Binding-site contacts:
Ligand atom C19 contacts residue ILE172 of chain 2.E at 4.2 Å (hydrophobic).
Ligand atom O contacts residue NAP1 of chain 2.O at 3.2 Å (h-bond).
Ligand atom C10 contacts residue VAL220 of chain 2.E at 4.2 Å (hydrophobic).
Ligand atom C17 contacts residue ASP166 of chain 2.E at 3.9 Å.
Ligand atom C13 contacts residue LEU212 of chain 2.E at 4.3 Å (hydrophobic).
Ligand atom C5 contacts residue VAL208 of chain 2.E at 3.5 Å (hydrophobic).
Ligand atom N2 contacts residue ASP166 of chain 2.E at 3.8 Å.
Ligand atom C20 contacts residue TRP169 of chain 2.E at 3.8 Å (hydrophobic).
Ligand atom C5 contacts residue NAP1 of chain 2.O at 3.4 Å.
Ligand atom C13 contacts residue VAL208 of chain 2.E at 4.3 Å (hydrophobic).
Ligand atom C10 contacts residue ALA223 of chain 2.E at 3.4 Å (hydrophobic).
Ligand atom C10 contacts residue ALA219 of chain 2.E at 3.4 Å (hydrophobic).
Ligand atom C16 contacts residue TRP169 of chain 2.E at 3.4 Å (hydrophobic).
Ligand atom C14 contacts residue ASP166 of chain 2.E at 4.2 Å.
Ligand atom C15 contacts residue TRP169 of chain 2.E at 3.9 Å (hydrophobic).
Ligand atom C11 contacts residue LEU212 of chain 2.E at 4.0 Å (hydrophobic).
Ligand atom C11 contacts residue ALA219 of chain 2.E at 3.7 Å (hydrophobic).
Ligand atom C7 contacts residue VAL208 of chain 2.E at 3.9 Å (hydrophobic).
Ligand atom N1 contacts residue LEU212 of chain 2.E at 3.6 Å.
Ligand atom C4 contacts residue NAP1 of chain 2.O at 4.0 Å.
Ligand atom C9 contacts residue ALA223 of chain 2.E at 3.7 Å (hydrophobic).
Ligand atom C18 contacts residue HIS161 of chain 2.E at 3.2 Å.
Ligand atom C17 contacts residue NAP1 of chain 2.O at 3.8 Å.
Ligand atom N contacts residue NAP1 of chain 2.O at 3.6 Å.
Ligand atom C19 contacts residue HIS161 of chain 2.E at 3.2 Å.
Ligand atom C14 contacts residue TRP169 of chain 2.E at 4.3 Å (hydrophobic).
Ligand atom C8 contacts residue VAL208 of chain 2.E at 4.1 Å (hydrophobic).
Ligand atom C contacts residue NAP1 of chain 2.O at 4.1 Å.
Ligand atom C12 contacts residue LEU212 of chain 2.E at 3.8 Å (hydrophobic).
Ligand atom C8 contacts residue ALA202 of chain 2.E at 3.7 Å (hydrophobic).
Ligand atom C6 contacts residue VAL208 of chain 2.E at 3.6 Å (hydrophobic).
Ligand atom C contacts residue MET110 of chain 2.E at 3.7 Å (hydrophobic).
Ligand atom O contacts residue MET110 of chain 2.E at 3.1 Å (h-bond).
Ligand atom C16 contacts residue ILE211 of chain 2.E at 3.8 Å (hydrophobic).
Ligand atom C9 contacts residue ALA202 of chain 2.E at 3.7 Å (hydrophobic).
Ligand atom N contacts residue MET110 of chain 2.E at 3.6 Å.
Ligand atom C15 contacts residue ASP166 of chain 2.E at 3.0 Å.
Ligand atom C18 contacts residue NAP1 of chain 2.O at 3.8 Å.
Ligand atom C20 contacts residue ILE172 of chain 2.E at 3.9 Å (hydrophobic).
Ligand atom C2 contacts residue TRP169 of chain 2.E at 3.7 Å (hydrophobic).

Sequence of chain 2.E:
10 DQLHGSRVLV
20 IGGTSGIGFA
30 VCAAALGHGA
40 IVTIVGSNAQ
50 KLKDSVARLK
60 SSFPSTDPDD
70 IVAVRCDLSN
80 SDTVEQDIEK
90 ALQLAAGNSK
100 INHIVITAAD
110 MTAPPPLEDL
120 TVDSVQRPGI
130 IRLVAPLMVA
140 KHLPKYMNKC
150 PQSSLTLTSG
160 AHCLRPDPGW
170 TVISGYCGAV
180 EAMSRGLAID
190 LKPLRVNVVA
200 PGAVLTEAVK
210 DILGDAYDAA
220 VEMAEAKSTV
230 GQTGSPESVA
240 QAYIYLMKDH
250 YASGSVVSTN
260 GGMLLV

A protein and the small-molecule ligand that binds it are described below.
Small molecule (SMILES): CC1(C)c2[nH]c3ccccc3c2C[C@@]23CN4CCC[C@]4(C[C@@H]12)C(=O)N3